Binding-site contacts:
Ligand atom O contacts residue ASN231 of chain 1.A at 2.9 Å (h-bond).
Ligand atom O contacts residue VAL51 of chain 1.A at 3.5 Å.
Ligand atom CB contacts residue ASN180 of chain 1.A at 3.2 Å.
Ligand atom O1P contacts residue ARG134 of chain 1.A at 2.8 Å (salt-bridge).
Ligand atom O contacts residue LYS54 of chain 1.A at 3.5 Å.
Ligand atom CB contacts residue GLU187 of chain 1.A at 3.1 Å.
Ligand atom N contacts residue ASN180 of chain 1.A at 2.9 Å (h-bond).
Ligand atom O contacts residue VAL183 of chain 1.A at 3.6 Å.
Ligand atom N contacts residue LEU179 of chain 1.A at 3.5 Å.
Ligand atom CB contacts residue GLU19 of chain 1.A at 3.2 Å.
Ligand atom O3P contacts residue TYR135 of chain 1.A at 2.6 Å (h-bond).
Ligand atom NH2 contacts residue ASN55 of chain 1.A at 3.7 Å.
Ligand atom CD1 contacts residue GLY176 of chain 1.A at 3.6 Å.
Ligand atom NE contacts residue ASN55 of chain 1.A at 3.2 Å (h-bond).
Ligand atom CB contacts residue TRP235 of chain 1.A at 3.3 Å (hydrophobic).
Ligand atom CA contacts residue GLU19 of chain 1.A at 3.6 Å.
Ligand atom CA contacts residue ASN231 of chain 1.A at 3.4 Å.
Ligand atom C contacts residue GLU19 of chain 1.A at 3.6 Å.
Ligand atom C contacts residue ASN55 of chain 1.A at 3.5 Å.
Ligand atom N contacts residue ASN231 of chain 1.A at 2.7 Å (h-bond).
Ligand atom CD1 contacts residue UVN1 of chain 1.C at 3.6 Å.
Ligand atom O contacts residue VAL51 of chain 1.A at 3.5 Å.
Ligand atom O3P contacts residue ARG134 of chain 1.A at 2.9 Å (salt-bridge).
Ligand atom CA contacts residue ASN180 of chain 1.A at 3.4 Å.
Ligand atom CG1 contacts residue ASN180 of chain 1.A at 3.6 Å.
Ligand atom CG contacts residue ASN55 of chain 1.A at 3.7 Å.
Ligand atom O contacts residue ASN55 of chain 1.A at 2.9 Å (h-bond).
Ligand atom N contacts residue LEU234 of chain 1.A at 3.2 Å.
Ligand atom P contacts residue ARG61 of chain 1.A at 3.6 Å.
Ligand atom OG contacts residue GLU19 of chain 1.A at 2.6 Å (salt-bridge).
Ligand atom O contacts residue GLU187 of chain 1.A at 3.2 Å (salt-bridge).
Ligand atom CA contacts residue ASN55 of chain 1.A at 3.4 Å.
Ligand atom O2P contacts residue ARG61 of chain 1.A at 2.9 Å (salt-bridge).
Ligand atom C contacts residue ASN180 of chain 1.A at 3.6 Å.
Ligand atom N contacts residue GLU19 of chain 1.A at 2.7 Å (salt-bridge).
Ligand atom CA contacts residue GLU19 of chain 1.A at 3.6 Å.
Ligand atom C contacts residue ASN231 of chain 1.A at 3.5 Å.
Ligand atom CB contacts residue ASN55 of chain 1.A at 3.4 Å.
Ligand atom O1P contacts residue ARG61 of chain 1.A at 2.9 Å (salt-bridge).
Ligand atom CG2 contacts residue UVN1 of chain 1.C at 3.2 Å.

Sequence of chain 1.A:
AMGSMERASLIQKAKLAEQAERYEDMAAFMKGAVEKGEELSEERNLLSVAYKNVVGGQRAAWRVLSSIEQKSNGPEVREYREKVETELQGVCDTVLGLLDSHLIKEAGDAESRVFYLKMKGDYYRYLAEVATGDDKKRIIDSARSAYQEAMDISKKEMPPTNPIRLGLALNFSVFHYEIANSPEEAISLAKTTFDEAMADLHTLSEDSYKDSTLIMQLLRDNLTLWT

This small molecule binds to this protein.
Small molecule (SMILES): CC[C@H](C)[C@H](NC(=O)[C@H](COP(=O)(O)O)NC(=O)CNC(=O)[C@H](C)N)C(=O)N1CCC[C@H]1C(=O)NCC(=O)N[C@@H](CCCN=C(N)N)C(=O)N[C@@H](C)C(=O)N[C@@H](CO)C(=O)O